The protein below binds the small molecule below.
Small molecule (SMILES): O=C(O)COP(=O)(O)O

Sequence of chain 1.A:
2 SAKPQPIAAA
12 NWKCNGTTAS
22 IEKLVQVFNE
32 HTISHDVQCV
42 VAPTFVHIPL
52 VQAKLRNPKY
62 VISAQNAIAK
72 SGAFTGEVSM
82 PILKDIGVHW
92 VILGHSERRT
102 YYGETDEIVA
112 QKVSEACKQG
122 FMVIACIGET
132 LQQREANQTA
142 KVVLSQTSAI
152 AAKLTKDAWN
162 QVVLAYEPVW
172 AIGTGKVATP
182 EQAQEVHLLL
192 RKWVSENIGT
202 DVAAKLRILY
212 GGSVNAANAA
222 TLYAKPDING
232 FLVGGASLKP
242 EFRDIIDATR

Binding-site contacts:
Ligand atom O2 contacts residue GLU168 of chain 1.A at 4.1 Å.
Ligand atom C2 contacts residue GLU168 of chain 1.A at 3.3 Å.
Ligand atom O1 contacts residue LEU233 of chain 1.A at 3.5 Å.
Ligand atom O2 contacts residue ILE173 of chain 1.A at 3.8 Å.
Ligand atom O1 contacts residue HIS96 of chain 1.A at 3.1 Å (h-bond).
Ligand atom C2 contacts residue GLY235 of chain 1.A at 3.6 Å.
Ligand atom O1P contacts residue GLY235 of chain 1.A at 3.4 Å.
Ligand atom O2P contacts residue SER214 of chain 1.A at 3.6 Å.
Ligand atom O4P contacts residue GLY235 of chain 1.A at 3.6 Å.
Ligand atom O2P contacts residue VAL234 of chain 1.A at 3.8 Å.
Ligand atom O3P contacts residue ALA172 of chain 1.A at 3.7 Å.
Ligand atom C1 contacts residue GLY235 of chain 1.A at 4.2 Å.
Ligand atom P contacts residue SER214 of chain 1.A at 3.7 Å.
Ligand atom C1 contacts residue LYS14 of chain 1.A at 3.8 Å.
Ligand atom P contacts residue GLY236 of chain 1.A at 3.8 Å.
Ligand atom O3P contacts residue GLY174 of chain 1.A at 2.6 Å (h-bond).
Ligand atom O1P contacts residue LYS14 of chain 1.A at 3.3 Å (salt-bridge).
Ligand atom O3P contacts residue SER214 of chain 1.A at 2.7 Å (h-bond).
Ligand atom O1 contacts residue GLU168 of chain 1.A at 2.4 Å (salt-bridge).
Ligand atom O3P contacts residue GLY213 of chain 1.A at 3.6 Å.
Ligand atom O2 contacts residue HIS96 of chain 1.A at 2.9 Å (h-bond).
Ligand atom O4P contacts residue GLY236 of chain 1.A at 2.9 Å (h-bond).
Ligand atom O4P contacts residue LYS14 of chain 1.A at 4.1 Å.
Ligand atom C2 contacts residue ILE173 of chain 1.A at 4.3 Å (hydrophobic).
Ligand atom C2 contacts residue GLY213 of chain 1.A at 4.0 Å.
Ligand atom O3P contacts residue ILE173 of chain 1.A at 3.5 Å.
Ligand atom O1 contacts residue ASN12 of chain 1.A at 4.1 Å.
Ligand atom C2 contacts residue LEU233 of chain 1.A at 4.0 Å (hydrophobic).
Ligand atom O1P contacts residue ILE173 of chain 1.A at 3.9 Å.
Ligand atom O2P contacts residue GLY235 of chain 1.A at 2.7 Å (h-bond).
Ligand atom O4P contacts residue GLY174 of chain 1.A at 3.8 Å.
Ligand atom O2 contacts residue LYS14 of chain 1.A at 2.6 Å (salt-bridge).
Ligand atom O2 contacts residue ASN12 of chain 1.A at 4.0 Å.
Ligand atom P contacts residue GLY235 of chain 1.A at 3.6 Å.
Ligand atom O2P contacts residue VAL215 of chain 1.A at 4.2 Å.
Ligand atom C2 contacts residue LYS14 of chain 1.A at 4.2 Å.
Ligand atom O2P contacts residue GLY236 of chain 1.A at 3.6 Å.
Ligand atom P contacts residue GLY174 of chain 1.A at 3.7 Å.
Ligand atom C1 contacts residue GLU168 of chain 1.A at 3.0 Å.
Ligand atom C1 contacts residue HIS96 of chain 1.A at 3.2 Å.